A protein and the small-molecule ligand that binds it are described below.
Small molecule (SMILES): CCOc1ccc2cc(-c3nn(C[C@H](C(C)C)N(C)C)c4ncnc(N)c34)ccc2c1

Sequence of chain 1.A:
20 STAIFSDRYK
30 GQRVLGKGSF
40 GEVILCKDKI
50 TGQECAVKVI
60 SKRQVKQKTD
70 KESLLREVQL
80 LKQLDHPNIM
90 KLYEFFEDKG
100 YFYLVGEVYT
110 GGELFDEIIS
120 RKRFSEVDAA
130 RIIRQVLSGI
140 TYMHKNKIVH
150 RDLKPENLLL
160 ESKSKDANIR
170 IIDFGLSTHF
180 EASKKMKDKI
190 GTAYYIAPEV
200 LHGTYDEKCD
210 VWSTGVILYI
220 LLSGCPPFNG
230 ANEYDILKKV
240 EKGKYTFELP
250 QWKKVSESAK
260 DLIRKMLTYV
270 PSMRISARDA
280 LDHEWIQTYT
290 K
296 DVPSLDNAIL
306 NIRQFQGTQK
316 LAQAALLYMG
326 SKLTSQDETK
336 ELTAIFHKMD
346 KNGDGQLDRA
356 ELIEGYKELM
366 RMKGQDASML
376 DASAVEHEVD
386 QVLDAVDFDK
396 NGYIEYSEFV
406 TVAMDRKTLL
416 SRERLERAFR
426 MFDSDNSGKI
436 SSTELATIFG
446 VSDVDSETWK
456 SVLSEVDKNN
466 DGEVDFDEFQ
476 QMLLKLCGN

Binding-site contacts:
Ligand atom CAE contacts residue GLY37 of chain 1.A at 3.7 Å.
Ligand atom CAT contacts residue LEU103 of chain 1.A at 3.9 Å (hydrophobic).
Ligand atom N3 contacts residue TYR108 of chain 1.A at 3.8 Å.
Ligand atom CAY contacts residue MET89 of chain 1.A at 3.3 Å (hydrophobic).
Ligand atom CAI contacts residue MET89 of chain 1.A at 3.4 Å (hydrophobic).
Ligand atom NAF contacts residue GLU106 of chain 1.A at 3.1 Å (salt-bridge).
Ligand atom OAS contacts residue MET89 of chain 1.A at 3.8 Å.
Ligand atom CAD contacts residue LEU34 of chain 1.A at 2.7 Å (hydrophobic).
Ligand atom CAB contacts residue LEU34 of chain 1.A at 3.3 Å (hydrophobic).
Ligand atom NBE contacts residue VAL42 of chain 1.A at 3.8 Å.
Ligand atom CAU contacts residue VAL42 of chain 1.A at 3.9 Å (hydrophobic).
Ligand atom CAI contacts residue ALA55 of chain 1.A at 3.2 Å (hydrophobic).
Ligand atom CAN contacts residue LEU103 of chain 1.A at 3.7 Å (hydrophobic).
Ligand atom CBB contacts residue GLU112 of chain 1.A at 3.8 Å.
Ligand atom CAD contacts residue LYS36 of chain 1.A at 3.9 Å.
Ligand atom N1 contacts residue ALA55 of chain 1.A at 3.8 Å.
Ligand atom CAG contacts residue MET89 of chain 1.A at 3.4 Å (hydrophobic).
Ligand atom CAO contacts residue LEU34 of chain 1.A at 3.6 Å (hydrophobic).
Ligand atom OAS contacts residue LEU103 of chain 1.A at 3.4 Å.
Ligand atom C6 contacts residue ALA55 of chain 1.A at 3.5 Å (hydrophobic).
Ligand atom CAI contacts residue LEU103 of chain 1.A at 3.6 Å (hydrophobic).
Ligand atom CAA contacts residue PHE173 of chain 1.A at 3.7 Å (hydrophobic).
Ligand atom CAD contacts residue GLY35 of chain 1.A at 3.3 Å.
Ligand atom C2 contacts residue TYR108 of chain 1.A at 2.9 Å (hydrophobic).
Ligand atom CAJ contacts residue ASP172 of chain 1.A at 3.3 Å.
Ligand atom CAL contacts residue MET89 of chain 1.A at 3.8 Å (hydrophobic).
Ligand atom CAH contacts residue ILE171 of chain 1.A at 3.5 Å (hydrophobic).
Ligand atom NAR contacts residue VAL42 of chain 1.A at 3.4 Å.
Ligand atom CAT contacts residue MET89 of chain 1.A at 3.5 Å (hydrophobic).
Ligand atom CAW contacts residue VAL42 of chain 1.A at 3.7 Å (hydrophobic).
Ligand atom CAL contacts residue ASP172 of chain 1.A at 3.6 Å.
Ligand atom CAX contacts residue MET89 of chain 1.A at 3.5 Å (hydrophobic).
Ligand atom C6 contacts residue LEU158 of chain 1.A at 3.8 Å (hydrophobic).
Ligand atom CAE contacts residue LYS36 of chain 1.A at 3.7 Å.
Ligand atom CAJ contacts residue ILE171 of chain 1.A at 3.8 Å (hydrophobic).
Ligand atom NAF contacts residue ALA55 of chain 1.A at 3.4 Å.
Ligand atom CAG contacts residue LEU103 of chain 1.A at 3.2 Å (hydrophobic).
Ligand atom CAJ contacts residue LYS57 of chain 1.A at 3.7 Å.
Ligand atom N1 contacts residue TYR108 of chain 1.A at 3.1 Å (h-bond).
Ligand atom CAC contacts residue LEU158 of chain 1.A at 3.5 Å (hydrophobic).